Binding-site contacts:
Ligand atom CAD contacts residue PRO140 of chain 1.C at 3.9 Å (hydrophobic).
Ligand atom NE1 contacts residue ASP204 of chain 1.C at 3.9 Å.
Ligand atom CD1 contacts residue ASP204 of chain 1.C at 4.0 Å.
Ligand atom CD2 contacts residue VAL74 of chain 1.C at 3.6 Å (hydrophobic).
Ligand atom CE3 contacts residue VAL74 of chain 1.C at 3.5 Å (hydrophobic).
Ligand atom CZ3 contacts residue VAL74 of chain 1.C at 4.0 Å (hydrophobic).
Ligand atom NAK contacts residue LEU192 of chain 1.C at 4.1 Å.
Ligand atom CE2 contacts residue VAL74 of chain 1.C at 3.5 Å (hydrophobic).
Ligand atom O contacts residue ASP137 of chain 1.C at 4.0 Å.
Ligand atom CA contacts residue CYS203 of chain 1.C at 3.7 Å (hydrophobic).
Ligand atom NAL contacts residue ALA87 of chain 1.C at 4.0 Å.
Ligand atom N contacts residue CYS203 of chain 1.C at 3.9 Å.
Ligand atom CAQ contacts residue LEU192 of chain 1.C at 4.0 Å (hydrophobic).
Ligand atom CAR contacts residue ASP137 of chain 1.C at 3.9 Å.
Ligand atom C contacts residue CYS203 of chain 1.C at 3.9 Å (hydrophobic).
Ligand atom C contacts residue LEU192 of chain 1.C at 3.9 Å (hydrophobic).
Ligand atom CAE contacts residue TYR138 of chain 1.C at 3.4 Å (hydrophobic).
Ligand atom CAE contacts residue PRO140 of chain 1.C at 3.6 Å (hydrophobic).
Ligand atom CG contacts residue VAL74 of chain 1.C at 4.0 Å (hydrophobic).
Ligand atom CH2 contacts residue GLY67 of chain 1.C at 3.6 Å.
Ligand atom NAL contacts residue LEU192 of chain 1.C at 3.7 Å.
Ligand atom O contacts residue CYS203 of chain 1.C at 3.8 Å.
Ligand atom NAK contacts residue ASP137 of chain 1.C at 3.7 Å.
Ligand atom NAK contacts residue TYR138 of chain 1.C at 3.6 Å.
Ligand atom CZ2 contacts residue VAL74 of chain 1.C at 3.8 Å (hydrophobic).
Ligand atom O contacts residue VAL114 of chain 1.C at 3.6 Å.
Ligand atom CH2 contacts residue VAL74 of chain 1.C at 4.0 Å (hydrophobic).
Ligand atom NE1 contacts residue PHE71 of chain 1.C at 4.0 Å.
Ligand atom CZ3 contacts residue ILE66 of chain 1.C at 3.9 Å (hydrophobic).
Ligand atom CAR contacts residue VAL139 of chain 1.C at 4.0 Å (hydrophobic).
Ligand atom NAL contacts residue ASP137 of chain 1.C at 3.1 Å (salt-bridge).
Ligand atom NAK contacts residue VAL139 of chain 1.C at 3.0 Å (h-bond).
Ligand atom C contacts residue ASP137 of chain 1.C at 4.1 Å.
Ligand atom CZ3 contacts residue GLY67 of chain 1.C at 3.7 Å.
Ligand atom CAE contacts residue VAL139 of chain 1.C at 2.9 Å (hydrophobic).
Ligand atom CAR contacts residue LEU192 of chain 1.C at 3.7 Å (hydrophobic).
Ligand atom O contacts residue LEU136 of chain 1.C at 3.2 Å.
Ligand atom CZ2 contacts residue PHE71 of chain 1.C at 3.8 Å (hydrophobic).
Ligand atom NE1 contacts residue VAL74 of chain 1.C at 4.0 Å.
Ligand atom CAD contacts residue VAL139 of chain 1.C at 3.4 Å (hydrophobic).

The protein below binds the small molecule below.
Small molecule (SMILES): O=C1Nc2ncccc2N[C@@H]1Cc1c[nH]c2ccccc12

Sequence of chain 1.C:
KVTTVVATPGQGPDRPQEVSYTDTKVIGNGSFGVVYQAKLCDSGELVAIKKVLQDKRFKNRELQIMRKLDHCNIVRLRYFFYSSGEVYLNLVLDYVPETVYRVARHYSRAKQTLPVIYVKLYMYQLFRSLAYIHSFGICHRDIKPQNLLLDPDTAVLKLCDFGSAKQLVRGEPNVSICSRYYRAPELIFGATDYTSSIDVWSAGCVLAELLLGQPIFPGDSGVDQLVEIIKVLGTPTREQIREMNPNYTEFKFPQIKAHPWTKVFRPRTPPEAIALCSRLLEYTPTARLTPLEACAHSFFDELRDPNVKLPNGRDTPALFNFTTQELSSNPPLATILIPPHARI